Sequence of chain 1.A:
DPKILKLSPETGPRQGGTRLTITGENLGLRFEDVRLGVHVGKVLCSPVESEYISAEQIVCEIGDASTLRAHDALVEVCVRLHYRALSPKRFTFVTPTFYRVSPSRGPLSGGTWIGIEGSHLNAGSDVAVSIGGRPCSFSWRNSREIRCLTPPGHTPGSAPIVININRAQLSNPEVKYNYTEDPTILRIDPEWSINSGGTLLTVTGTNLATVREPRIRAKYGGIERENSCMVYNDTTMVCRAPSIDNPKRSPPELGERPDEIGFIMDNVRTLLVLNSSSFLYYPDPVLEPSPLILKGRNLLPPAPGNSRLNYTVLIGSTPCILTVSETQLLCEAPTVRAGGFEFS

A small-molecule ligand and the protein it binds are described below.
Small molecule (SMILES): CC(=O)N[C@@H]1[C@@H](O)[C@H](O)[C@@H](CO)O[C@H]1O

Binding-site contacts:
Ligand atom C6 contacts residue ARG111 of chain 1.A at 3.4 Å.
Ligand atom C1 contacts residue ARG111 of chain 1.A at 4.1 Å.
Ligand atom C3 contacts residue ASN184 of chain 1.A at 3.8 Å.
Ligand atom C4 contacts residue ARG111 of chain 1.A at 4.3 Å.
Ligand atom C8 contacts residue SER164 of chain 1.A at 3.6 Å.
Ligand atom C7 contacts residue ASN184 of chain 1.A at 3.5 Å.
Ligand atom C5 contacts residue ARG111 of chain 1.A at 3.7 Å.
Ligand atom O5 contacts residue ASN184 of chain 1.A at 2.4 Å (h-bond).
Ligand atom O6 contacts residue THR186 of chain 1.A at 3.8 Å.
Ligand atom C5 contacts residue ASN184 of chain 1.A at 3.7 Å.
Ligand atom O5 contacts residue THR186 of chain 1.A at 4.1 Å.
Ligand atom O7 contacts residue ASN184 of chain 1.A at 3.7 Å.
Ligand atom C4 contacts residue ASN184 of chain 1.A at 4.2 Å.
Ligand atom C8 contacts residue ASN184 of chain 1.A at 4.3 Å.
Ligand atom C2 contacts residue ASN184 of chain 1.A at 2.4 Å.
Ligand atom C1 contacts residue ASN184 of chain 1.A at 1.4 Å.
Ligand atom O5 contacts residue ARG111 of chain 1.A at 3.0 Å (salt-bridge).
Ligand atom N2 contacts residue ASN184 of chain 1.A at 2.9 Å (h-bond).
Ligand atom O6 contacts residue ARG111 of chain 1.A at 3.1 Å (salt-bridge).